The small molecule below binds the protein below.
Small molecule (SMILES): CC(=O)N[C@@H]1[C@@H](O[C@@H]2O[C@H](CO)[C@H](O)[C@H](O[C@]3(C(=O)O)C[C@H](O)[C@@H](NC(C)=O)[C@H]([C@H](O)[C@H](O)CO)O3)[C@H]2O)[C@H](O)[C@@H](CO[C@]2(C(=O)O)C[C@H](O)[C@@H](NC(C)=O)[C@H]([C@H](O)[C@H](O)CO)O2)O[C@H]1O

Sequence of chain 20.D:
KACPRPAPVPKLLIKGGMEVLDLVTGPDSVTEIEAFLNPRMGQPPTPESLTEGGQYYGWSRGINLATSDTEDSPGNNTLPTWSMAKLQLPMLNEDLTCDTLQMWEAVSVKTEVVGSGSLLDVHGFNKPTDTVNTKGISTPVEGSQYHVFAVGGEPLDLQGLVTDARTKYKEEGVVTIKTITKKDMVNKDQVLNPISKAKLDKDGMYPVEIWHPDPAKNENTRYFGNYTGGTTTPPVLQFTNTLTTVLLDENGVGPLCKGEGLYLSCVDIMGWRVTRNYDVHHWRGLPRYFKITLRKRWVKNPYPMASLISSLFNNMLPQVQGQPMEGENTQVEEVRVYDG

Binding-site contacts:
Ligand atom O1A contacts residue GLY78 of chain 20.D at 3.8 Å.
Ligand atom C3 contacts residue HIS298 of chain 20.D at 3.8 Å.
Ligand atom C8 contacts residue ARG77 of chain 20.D at 4.2 Å.
Ligand atom C4 contacts residue GLY78 of chain 20.D at 3.9 Å.
Ligand atom C1 contacts residue ARG77 of chain 20.D at 3.1 Å.
Ligand atom O4 contacts residue THR291 of chain 20.D at 3.9 Å.
Ligand atom C4 contacts residue ARG77 of chain 20.D at 4.0 Å.
Ligand atom O4 contacts residue ASN80 of chain 20.D at 4.1 Å.
Ligand atom C5 contacts residue ASN93 of chain 20.D at 4.1 Å.
Ligand atom C2 contacts residue ARG77 of chain 20.D at 4.0 Å.
Ligand atom C11 contacts residue TYR72 of chain 20.D at 4.2 Å (hydrophobic).
Ligand atom C4 contacts residue VAL296 of chain 20.D at 4.2 Å (hydrophobic).
Ligand atom O4 contacts residue GLY78 of chain 20.D at 3.4 Å (h-bond).
Ligand atom C4 contacts residue HIS298 of chain 20.D at 3.7 Å.
Ligand atom O1A contacts residue ARG77 of chain 20.D at 2.7 Å (salt-bridge).
Ligand atom O4 contacts residue VAL296 of chain 20.D at 3.9 Å.
Ligand atom C3 contacts residue ARG77 of chain 20.D at 3.3 Å.
Ligand atom C10 contacts residue TYR72 of chain 20.D at 4.0 Å (hydrophobic).
Ligand atom O1A contacts residue LYS186 of chain 20.D at 4.3 Å.
Ligand atom C2 contacts residue GLY78 of chain 20.D at 4.2 Å.
Ligand atom O3 contacts residue GLY78 of chain 20.D at 3.7 Å.
Ligand atom C6 contacts residue ASN80 of chain 20.D at 4.3 Å.
Ligand atom C4 contacts residue TYR72 of chain 20.D at 3.4 Å (hydrophobic).
Ligand atom C1 contacts residue TYR72 of chain 20.D at 3.8 Å (hydrophobic).
Ligand atom C6 contacts residue TYR72 of chain 20.D at 3.7 Å (hydrophobic).
Ligand atom C3 contacts residue VAL296 of chain 20.D at 3.6 Å (hydrophobic).
Ligand atom C3 contacts residue GLY78 of chain 20.D at 3.8 Å.
Ligand atom O6 contacts residue ASN93 of chain 20.D at 3.6 Å (h-bond).
Ligand atom O1B contacts residue TYR72 of chain 20.D at 4.0 Å.
Ligand atom C5 contacts residue TYR72 of chain 20.D at 3.5 Å (hydrophobic).
Ligand atom C6 contacts residue THR94 of chain 20.D at 4.3 Å.
Ligand atom O1A contacts residue TYR72 of chain 20.D at 3.4 Å.
Ligand atom O4 contacts residue ARG77 of chain 20.D at 4.2 Å.
Ligand atom O8 contacts residue ARG77 of chain 20.D at 3.5 Å (salt-bridge).
Ligand atom O4 contacts residue HIS298 of chain 20.D at 2.7 Å (h-bond).
Ligand atom N5 contacts residue TYR72 of chain 20.D at 2.9 Å (h-bond).
Ligand atom O8 contacts residue TYR72 of chain 20.D at 3.4 Å (h-bond).
Ligand atom C6 contacts residue ASN93 of chain 20.D at 3.4 Å.
Ligand atom O4 contacts residue TYR72 of chain 20.D at 3.7 Å.
Ligand atom O1B contacts residue ARG77 of chain 20.D at 2.4 Å (salt-bridge).

Sequence of chain 20.E:
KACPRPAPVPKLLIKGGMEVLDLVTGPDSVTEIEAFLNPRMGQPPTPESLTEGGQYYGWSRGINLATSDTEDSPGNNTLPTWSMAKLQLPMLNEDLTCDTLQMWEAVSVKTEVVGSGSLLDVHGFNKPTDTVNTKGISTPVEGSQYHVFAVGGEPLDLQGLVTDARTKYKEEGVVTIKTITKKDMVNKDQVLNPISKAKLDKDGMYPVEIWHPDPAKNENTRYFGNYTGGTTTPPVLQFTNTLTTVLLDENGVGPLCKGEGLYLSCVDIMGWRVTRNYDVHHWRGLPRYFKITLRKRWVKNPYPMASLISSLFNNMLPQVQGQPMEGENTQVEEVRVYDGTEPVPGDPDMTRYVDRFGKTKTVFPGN